Binding-site contacts:
Ligand atom C17 contacts residue ASN39 of chain 2.B at 3.0 Å.
Ligand atom C11 contacts residue HEM1 of chain 2.H at 3.9 Å.
Ligand atom C6 contacts residue GLU295 of chain 2.B at 3.4 Å.
Ligand atom C1 contacts residue PRO268 of chain 2.B at 3.5 Å (hydrophobic).
Ligand atom N2 contacts residue HEM1 of chain 2.H at 2.8 Å (h-bond).
Ligand atom C10 contacts residue VAL270 of chain 2.B at 3.7 Å (hydrophobic).
Ligand atom C7 contacts residue GLU295 of chain 2.B at 3.3 Å.
Ligand atom C1 contacts residue HEM1 of chain 2.H at 3.5 Å.
Ligand atom C19 contacts residue ASN272 of chain 2.B at 3.8 Å.
Ligand atom CL contacts residue TYR409 of chain 2.B at 3.5 Å.
Ligand atom S contacts residue PRO268 of chain 2.B at 3.6 Å (h-bond).
Ligand atom C2 contacts residue VAL270 of chain 2.B at 3.5 Å (hydrophobic).
Ligand atom C1 contacts residue GLY289 of chain 2.B at 3.2 Å.
Ligand atom N3 contacts residue HEM1 of chain 2.H at 3.4 Å.
Ligand atom C5 contacts residue PRO268 of chain 2.B at 3.6 Å (hydrophobic).
Ligand atom S contacts residue HEM1 of chain 2.H at 3.6 Å.
Ligand atom N3 contacts residue GLU295 of chain 2.B at 2.6 Å (salt-bridge).
Ligand atom C10 contacts residue HEM1 of chain 2.H at 3.9 Å.
Ligand atom C5 contacts residue GLU295 of chain 2.B at 3.4 Å.
Ligand atom C6 contacts residue HEM1 of chain 2.H at 3.9 Å.
Ligand atom C3 contacts residue PRO268 of chain 2.B at 3.5 Å (hydrophobic).
Ligand atom C19 contacts residue TYR409 of chain 2.B at 3.7 Å (hydrophobic).
Ligand atom C1 contacts residue ASN288 of chain 2.B at 3.4 Å.
Ligand atom C2 contacts residue PRO268 of chain 2.B at 3.5 Å (hydrophobic).
Ligand atom S contacts residue GLY289 of chain 2.B at 3.4 Å (h-bond).
Ligand atom C3 contacts residue VAL270 of chain 2.B at 3.5 Å (hydrophobic).
Ligand atom C13 contacts residue HEM1 of chain 2.H at 3.4 Å.
Ligand atom C2 contacts residue ASN288 of chain 2.B at 3.9 Å.
Ligand atom C8 contacts residue HEM1 of chain 2.H at 3.8 Å.
Ligand atom C9 contacts residue HEM1 of chain 2.H at 3.9 Å.
Ligand atom N1 contacts residue PRO268 of chain 2.B at 3.5 Å.
Ligand atom C11 contacts residue VAL270 of chain 2.B at 3.3 Å (hydrophobic).
Ligand atom C12 contacts residue HEM1 of chain 2.H at 3.6 Å.
Ligand atom C18 contacts residue ASN39 of chain 2.B at 3.8 Å.
Ligand atom CL contacts residue ASN272 of chain 2.B at 3.0 Å.
Ligand atom N3 contacts residue TRP290 of chain 2.B at 3.2 Å (h-bond).
Ligand atom C4 contacts residue PRO268 of chain 2.B at 3.5 Å (hydrophobic).
Ligand atom C2 contacts residue PHE287 of chain 2.B at 3.5 Å (hydrophobic).
Ligand atom N3 contacts residue PRO268 of chain 2.B at 3.9 Å.
Ligand atom N1 contacts residue GLU295 of chain 2.B at 3.0 Å (salt-bridge).

Sequence of chain 2.B:
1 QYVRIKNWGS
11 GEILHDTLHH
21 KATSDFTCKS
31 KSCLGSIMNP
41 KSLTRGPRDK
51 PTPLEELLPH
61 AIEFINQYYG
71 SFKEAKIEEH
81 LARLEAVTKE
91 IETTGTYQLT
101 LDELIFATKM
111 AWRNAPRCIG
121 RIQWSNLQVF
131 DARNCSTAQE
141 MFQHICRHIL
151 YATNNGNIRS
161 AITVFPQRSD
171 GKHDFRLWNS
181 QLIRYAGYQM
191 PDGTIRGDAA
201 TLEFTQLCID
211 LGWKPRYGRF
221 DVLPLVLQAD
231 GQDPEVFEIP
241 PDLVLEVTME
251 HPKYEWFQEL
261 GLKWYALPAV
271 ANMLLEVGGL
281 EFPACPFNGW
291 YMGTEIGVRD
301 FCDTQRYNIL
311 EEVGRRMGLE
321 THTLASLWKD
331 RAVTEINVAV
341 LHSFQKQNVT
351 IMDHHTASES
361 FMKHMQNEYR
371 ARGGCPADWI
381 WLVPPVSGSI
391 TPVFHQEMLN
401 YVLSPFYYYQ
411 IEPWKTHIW

The small molecule below binds the protein below.
Small molecule (SMILES): [H]/N=C(\Nc1ccc(CCNCc2cccc(Cl)c2)cc1)c1cccs1